Binding-site contacts:
Ligand atom C1' contacts residue MCA1 of chain 2.F at 0.0 Å.
Ligand atom CP6 contacts residue MCA1 of chain 2.F at 0.0 Å.
Ligand atom O7 contacts residue MCA1 of chain 2.F at 0.0 Å (h-bond).
Ligand atom N1 contacts residue MCA1 of chain 2.F at 0.0 Å (h-bond).
Ligand atom O22 contacts residue MCA1 of chain 2.F at 0.0 Å (h-bond).
Ligand atom O12 contacts residue MCA1 of chain 2.F at 0.0 Å (h-bond).
Ligand atom CP7 contacts residue MCA1 of chain 2.F at 0.0 Å.
Ligand atom OP2 contacts residue MCA1 of chain 2.F at 0.0 Å (h-bond).
Ligand atom N7 contacts residue MCA1 of chain 2.F at 0.0 Å (h-bond).
Ligand atom P2 contacts residue MCA1 of chain 2.F at 0.0 Å.
Ligand atom C3' contacts residue MCA1 of chain 2.F at 0.0 Å.
Ligand atom CP9 contacts residue MCA1 of chain 2.F at 0.0 Å.
Ligand atom NP2 contacts residue MCA1 of chain 2.F at 0.0 Å (h-bond).
Ligand atom O3' contacts residue MCA1 of chain 2.F at 0.0 Å (h-bond).
Ligand atom O6 contacts residue MCA1 of chain 2.F at 0.0 Å (h-bond).
Ligand atom CP5 contacts residue MCA1 of chain 2.F at 0.0 Å.
Ligand atom C5 contacts residue MCA1 of chain 2.F at 0.0 Å.
Ligand atom N6 contacts residue MCA1 of chain 2.F at 0.0 Å (h-bond).
Ligand atom OP1 contacts residue MCA1 of chain 2.F at 0.0 Å (h-bond).
Ligand atom C4 contacts residue MCA1 of chain 2.F at 0.0 Å.
Ligand atom O21 contacts residue MCA1 of chain 2.F at 0.0 Å (h-bond).
Ligand atom O11 contacts residue MCA1 of chain 2.F at 0.0 Å (h-bond).
Ligand atom N3 contacts residue MCA1 of chain 2.F at 0.0 Å (h-bond).
Ligand atom O4' contacts residue MCA1 of chain 2.F at 0.0 Å (h-bond).
Ligand atom OP3 contacts residue MCA1 of chain 2.F at 0.0 Å (h-bond).
Ligand atom O5' contacts residue MCA1 of chain 2.F at 0.0 Å (h-bond).
Ligand atom O2' contacts residue MCA1 of chain 2.F at 0.0 Å (h-bond).
Ligand atom P1 contacts residue MCA1 of chain 2.F at 0.0 Å.
Ligand atom C5' contacts residue MCA1 of chain 2.F at 0.0 Å.
Ligand atom C8 contacts residue MCA1 of chain 2.F at 0.0 Å.
Ligand atom CP3 contacts residue MCA1 of chain 2.F at 0.0 Å.
Ligand atom C6 contacts residue MCA1 of chain 2.F at 0.0 Å.
Ligand atom C2' contacts residue MCA1 of chain 2.F at 0.0 Å.
Ligand atom N9 contacts residue MCA1 of chain 2.F at 0.0 Å (h-bond).
Ligand atom C2 contacts residue MCA1 of chain 2.F at 0.0 Å.
Ligand atom CPA contacts residue MCA1 of chain 2.F at 0.0 Å.
Ligand atom CP8 contacts residue MCA1 of chain 2.F at 0.0 Å.
Ligand atom CP4 contacts residue MCA1 of chain 2.F at 0.0 Å.
Ligand atom CPB contacts residue MCA1 of chain 2.F at 0.0 Å.
Ligand atom C4' contacts residue MCA1 of chain 2.F at 0.0 Å.

Sequence of chain 2.A:
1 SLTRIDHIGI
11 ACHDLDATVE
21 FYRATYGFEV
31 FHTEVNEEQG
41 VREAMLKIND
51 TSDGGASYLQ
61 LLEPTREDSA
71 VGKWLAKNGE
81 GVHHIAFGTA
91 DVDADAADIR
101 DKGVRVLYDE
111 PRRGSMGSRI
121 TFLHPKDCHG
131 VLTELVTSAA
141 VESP

This protein binds this small molecule.
Small molecule (SMILES): C[C@@H](C(=O)O)C(=O)SCCNC(=O)CCNC(=O)[C@H](O)C(C)(C)COP(=O)(O)OP(=O)(O)OC[C@H]1O[C@@H](n2cnc3c(N)ncnc32)[C@H](O)[C@@H]1OP(=O)(O)O